Sequence of chain 1.D:
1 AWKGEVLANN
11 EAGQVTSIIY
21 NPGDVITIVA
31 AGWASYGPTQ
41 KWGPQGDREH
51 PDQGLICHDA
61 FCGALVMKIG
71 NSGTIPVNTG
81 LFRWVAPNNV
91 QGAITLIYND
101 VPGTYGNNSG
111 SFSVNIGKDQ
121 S

The small molecule below binds the protein below.
Small molecule (SMILES): NCCCC[C@H](NC(=O)c1ccc(O[C@@H]2O[C@H](CO)[C@H](O)[C@H](O)[C@H]2O)cc1)C(=O)N1CCCC1

Binding-site contacts:
Ligand atom C28 contacts residue HIS50 of chain 1.D at 3.6 Å.
Ligand atom C33 contacts residue HIS50 of chain 1.D at 3.7 Å.
Ligand atom C31 contacts residue HIS50 of chain 1.D at 3.5 Å.
Ligand atom C42 contacts residue TYR36 of chain 1.D at 3.9 Å (hydrophobic).
Ligand atom C29 contacts residue HIS50 of chain 1.D at 3.5 Å.
Ligand atom O41 contacts residue CA1 of chain 1.K at 2.5 Å.
Ligand atom C40 contacts residue THR104 of chain 1.D at 3.3 Å.
Ligand atom C44 contacts residue CA1 of chain 1.K at 4.0 Å.
Ligand atom O45 contacts residue ASN107 of chain 1.D at 3.1 Å (h-bond).
Ligand atom C32 contacts residue TYR36 of chain 1.D at 3.9 Å (hydrophobic).
Ligand atom C37 contacts residue GLN53 of chain 1.D at 3.7 Å.
Ligand atom O39 contacts residue HIS50 of chain 1.D at 2.7 Å (h-bond).
Ligand atom C42 contacts residue THR104 of chain 1.D at 4.0 Å.
Ligand atom O36 contacts residue HIS50 of chain 1.D at 3.5 Å (h-bond).
Ligand atom C31 contacts residue TYR36 of chain 1.D at 4.1 Å (hydrophobic).
Ligand atom C38 contacts residue GLN53 of chain 1.D at 3.6 Å.
Ligand atom O39 contacts residue GLN53 of chain 1.D at 2.7 Å (h-bond).
Ligand atom C38 contacts residue VAL101 of chain 1.D at 3.9 Å (hydrophobic).
Ligand atom C14 contacts residue GLU49 of chain 1.D at 4.0 Å.
Ligand atom C40 contacts residue CA1 of chain 1.K at 3.4 Å.
Ligand atom O34 contacts residue TYR36 of chain 1.D at 3.8 Å.
Ligand atom C30 contacts residue HIS50 of chain 1.D at 3.4 Å.
Ligand atom C44 contacts residue ASN107 of chain 1.D at 3.8 Å.
Ligand atom C44 contacts residue TYR36 of chain 1.D at 3.5 Å (hydrophobic).
Ligand atom O43 contacts residue ASN107 of chain 1.D at 3.0 Å (h-bond).
Ligand atom C37 contacts residue ASP100 of chain 1.D at 4.1 Å.
Ligand atom O41 contacts residue THR104 of chain 1.D at 3.3 Å (h-bond).
Ligand atom C40 contacts residue ASP100 of chain 1.D at 3.5 Å.
Ligand atom O41 contacts residue TYR36 of chain 1.D at 3.1 Å (h-bond).
Ligand atom C42 contacts residue CA1 of chain 1.K at 3.4 Å.
Ligand atom C32 contacts residue HIS50 of chain 1.D at 3.6 Å.
Ligand atom C38 contacts residue HIS50 of chain 1.D at 3.6 Å.
Ligand atom O43 contacts residue THR104 of chain 1.D at 3.3 Å (h-bond).
Ligand atom O41 contacts residue ASP100 of chain 1.D at 2.6 Å (salt-bridge).
Ligand atom O43 contacts residue CA1 of chain 1.K at 2.4 Å.
Ligand atom O36 contacts residue GLN53 of chain 1.D at 4.1 Å.
Ligand atom O36 contacts residue TYR36 of chain 1.D at 3.5 Å.
Ligand atom C42 contacts residue ASN107 of chain 1.D at 4.0 Å.
Ligand atom O43 contacts residue TYR36 of chain 1.D at 3.4 Å (h-bond).
Ligand atom C38 contacts residue ASP100 of chain 1.D at 3.4 Å.